Sequence of chain 1.A:
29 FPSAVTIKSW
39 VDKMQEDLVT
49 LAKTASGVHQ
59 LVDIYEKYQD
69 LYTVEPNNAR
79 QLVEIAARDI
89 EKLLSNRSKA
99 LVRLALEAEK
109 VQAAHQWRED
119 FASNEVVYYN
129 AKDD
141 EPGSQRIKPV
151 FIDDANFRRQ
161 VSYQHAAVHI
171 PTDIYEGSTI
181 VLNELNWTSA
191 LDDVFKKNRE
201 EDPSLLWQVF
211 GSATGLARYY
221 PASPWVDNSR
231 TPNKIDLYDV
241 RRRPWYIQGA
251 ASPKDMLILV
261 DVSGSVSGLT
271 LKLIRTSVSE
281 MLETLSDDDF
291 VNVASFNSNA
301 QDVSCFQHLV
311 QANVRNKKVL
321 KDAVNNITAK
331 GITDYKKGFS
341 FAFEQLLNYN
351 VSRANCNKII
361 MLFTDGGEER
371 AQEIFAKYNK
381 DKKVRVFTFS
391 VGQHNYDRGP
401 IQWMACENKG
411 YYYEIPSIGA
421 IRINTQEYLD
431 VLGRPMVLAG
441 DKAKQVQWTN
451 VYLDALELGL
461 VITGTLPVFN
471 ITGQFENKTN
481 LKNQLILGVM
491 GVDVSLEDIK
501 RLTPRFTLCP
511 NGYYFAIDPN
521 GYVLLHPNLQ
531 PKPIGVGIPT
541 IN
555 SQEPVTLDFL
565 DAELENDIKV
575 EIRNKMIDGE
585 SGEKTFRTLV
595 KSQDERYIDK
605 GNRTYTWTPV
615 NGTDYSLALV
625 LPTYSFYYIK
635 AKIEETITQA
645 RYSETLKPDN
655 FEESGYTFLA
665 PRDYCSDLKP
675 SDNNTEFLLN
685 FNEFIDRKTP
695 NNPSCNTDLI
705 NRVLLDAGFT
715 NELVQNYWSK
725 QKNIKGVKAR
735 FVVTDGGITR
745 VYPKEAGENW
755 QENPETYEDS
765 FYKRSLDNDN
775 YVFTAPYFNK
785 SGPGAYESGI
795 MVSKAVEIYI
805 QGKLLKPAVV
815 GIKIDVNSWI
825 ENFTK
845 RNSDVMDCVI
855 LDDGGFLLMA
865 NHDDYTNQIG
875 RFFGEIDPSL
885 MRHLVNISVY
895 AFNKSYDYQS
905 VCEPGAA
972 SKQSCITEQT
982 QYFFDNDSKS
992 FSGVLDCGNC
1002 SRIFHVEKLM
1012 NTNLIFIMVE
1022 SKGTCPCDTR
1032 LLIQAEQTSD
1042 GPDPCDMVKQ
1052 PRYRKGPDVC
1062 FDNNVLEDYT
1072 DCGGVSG

This small molecule binds to this protein.
Small molecule (SMILES): CC(=O)N[C@@H]1[C@@H](O)[C@H](O)[C@@H](CO)O[C@H]1O

Binding-site contacts:
Ligand atom O7 contacts residue LEU46 of chain 1.A at 4.1 Å.
Ligand atom C3 contacts residue NAG1 of chain 1.L at 4.3 Å.
Ligand atom C6 contacts residue ASP45 of chain 1.A at 4.3 Å.
Ligand atom C5 contacts residue ASN826 of chain 1.A at 4.3 Å.
Ligand atom C8 contacts residue ILE818 of chain 1.A at 4.1 Å (hydrophobic).
Ligand atom C1 contacts residue ASP45 of chain 1.A at 3.5 Å.
Ligand atom C8 contacts residue TRP823 of chain 1.A at 4.2 Å (hydrophobic).
Ligand atom O7 contacts residue ASN826 of chain 1.A at 4.3 Å.
Ligand atom O4 contacts residue NAG1 of chain 1.L at 2.9 Å (h-bond).
Ligand atom O6 contacts residue NAG1 of chain 1.L at 3.6 Å.
Ligand atom C8 contacts residue ASN826 of chain 1.A at 4.1 Å.
Ligand atom C4 contacts residue NAG1 of chain 1.L at 3.9 Å.
Ligand atom C1 contacts residue ASN826 of chain 1.A at 3.3 Å.
Ligand atom C6 contacts residue NAG1 of chain 1.L at 4.1 Å.
Ligand atom N2 contacts residue LEU49 of chain 1.A at 4.0 Å.
Ligand atom N2 contacts residue ASN826 of chain 1.A at 3.5 Å (h-bond).
Ligand atom C5 contacts residue ASP45 of chain 1.A at 4.2 Å.
Ligand atom O3 contacts residue LEU49 of chain 1.A at 4.2 Å.
Ligand atom O7 contacts residue LEU49 of chain 1.A at 4.3 Å.
Ligand atom O5 contacts residue ASP45 of chain 1.A at 2.9 Å (salt-bridge).
Ligand atom C7 contacts residue ASN826 of chain 1.A at 3.8 Å.
Ligand atom O3 contacts residue NAG1 of chain 1.L at 3.6 Å.
Ligand atom C8 contacts residue LEU49 of chain 1.A at 3.7 Å (hydrophobic).
Ligand atom C2 contacts residue ASN826 of chain 1.A at 3.9 Å.
Ligand atom O7 contacts residue ASP45 of chain 1.A at 4.1 Å.
Ligand atom O5 contacts residue ASN826 of chain 1.A at 4.0 Å.
Ligand atom C8 contacts residue SER822 of chain 1.A at 4.3 Å.
Ligand atom C7 contacts residue LEU49 of chain 1.A at 3.8 Å (hydrophobic).